Binding-site contacts:
Ligand atom C6 contacts residue ARG392 of chain 1.B at 3.9 Å.
Ligand atom C1 contacts residue VAL208 of chain 1.B at 4.1 Å (hydrophobic).
Ligand atom O5 contacts residue VAL208 of chain 1.B at 3.3 Å.
Ligand atom C1 contacts residue ASN205 of chain 1.B at 1.4 Å.
Ligand atom C6 contacts residue SER207 of chain 1.B at 4.0 Å.
Ligand atom C1 contacts residue SER207 of chain 1.B at 4.1 Å.
Ligand atom C6 contacts residue VAL208 of chain 1.B at 4.2 Å (hydrophobic).
Ligand atom C2 contacts residue ASN205 of chain 1.B at 2.5 Å.
Ligand atom C4 contacts residue ARG392 of chain 1.B at 3.8 Å.
Ligand atom O4 contacts residue ARG392 of chain 1.B at 3.6 Å.
Ligand atom O5 contacts residue VAL208 of chain 1.B at 4.2 Å.
Ligand atom O3 contacts residue ARG392 of chain 1.B at 4.3 Å.
Ligand atom C8 contacts residue ASN205 of chain 1.B at 4.3 Å.
Ligand atom C5 contacts residue VAL208 of chain 1.B at 4.3 Å (hydrophobic).
Ligand atom C5 contacts residue VAL208 of chain 1.B at 3.9 Å (hydrophobic).
Ligand atom O5 contacts residue SER207 of chain 1.B at 4.3 Å.
Ligand atom C6 contacts residue ASP396 of chain 1.B at 4.3 Å.
Ligand atom C6 contacts residue VAL208 of chain 1.B at 3.7 Å (hydrophobic).
Ligand atom C5 contacts residue ASN205 of chain 1.B at 3.6 Å.
Ligand atom C3 contacts residue ASN205 of chain 1.B at 3.7 Å.
Ligand atom C4 contacts residue ASN205 of chain 1.B at 4.2 Å.
Ligand atom O7 contacts residue ASN205 of chain 1.B at 3.2 Å (h-bond).
Ligand atom C8 contacts residue SER207 of chain 1.B at 3.7 Å.
Ligand atom C7 contacts residue ASN205 of chain 1.B at 3.1 Å.
Ligand atom C5 contacts residue SER207 of chain 1.B at 4.1 Å.
Ligand atom N2 contacts residue ASN205 of chain 1.B at 2.8 Å (h-bond).
Ligand atom O5 contacts residue ASN205 of chain 1.B at 2.4 Å (h-bond).
Ligand atom C6 contacts residue LYS393 of chain 1.B at 4.5 Å.

This small molecule binds to this protein.
Small molecule (SMILES): CC(=O)N[C@H]1[C@H](O[C@H]2[C@H](O)[C@@H](NC(C)=O)CO[C@@H]2CO[C@@H]2O[C@@H](C)[C@@H](O)[C@@H](O)[C@@H]2O)O[C@H](CO)[C@@H](O[C@@H]2O[C@H](CO[C@H]3O[C@H](CO)[C@@H](O)[C@H](O)[C@@H]3O)[C@@H](O)[C@H](O[C@H]3O[C@H](CO)[C@@H](O)[C@H](O)[C@@H]3O)[C@@H]2O)[C@@H]1O

Sequence of chain 1.B:
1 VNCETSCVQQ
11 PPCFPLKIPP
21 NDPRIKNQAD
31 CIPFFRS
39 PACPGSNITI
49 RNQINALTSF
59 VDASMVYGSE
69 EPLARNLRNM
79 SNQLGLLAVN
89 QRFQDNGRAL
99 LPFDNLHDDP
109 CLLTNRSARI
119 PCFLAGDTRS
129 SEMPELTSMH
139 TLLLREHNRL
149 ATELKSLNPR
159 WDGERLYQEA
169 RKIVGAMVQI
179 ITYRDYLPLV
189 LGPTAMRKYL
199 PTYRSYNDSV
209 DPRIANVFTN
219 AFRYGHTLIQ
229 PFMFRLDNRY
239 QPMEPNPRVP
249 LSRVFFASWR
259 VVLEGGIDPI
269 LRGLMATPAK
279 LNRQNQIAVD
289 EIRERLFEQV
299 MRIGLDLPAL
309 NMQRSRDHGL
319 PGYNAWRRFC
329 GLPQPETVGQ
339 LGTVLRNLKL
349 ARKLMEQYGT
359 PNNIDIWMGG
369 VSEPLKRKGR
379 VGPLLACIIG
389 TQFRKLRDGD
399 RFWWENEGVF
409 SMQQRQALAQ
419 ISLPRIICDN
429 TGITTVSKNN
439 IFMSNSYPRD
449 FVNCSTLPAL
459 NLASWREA